Binding-site contacts:
Ligand atom C9 contacts residue THR198 of chain 1.A at 3.3 Å.
Ligand atom N12 contacts residue TRP208 of chain 1.A at 3.5 Å.
Ligand atom C2 contacts residue GLN92 of chain 1.A at 3.8 Å.
Ligand atom C8 contacts residue THR199 of chain 1.A at 3.5 Å.
Ligand atom C9 contacts residue THR199 of chain 1.A at 4.3 Å.
Ligand atom C6 contacts residue LEU197 of chain 1.A at 4.0 Å (hydrophobic).
Ligand atom N12 contacts residue SER196 of chain 1.A at 4.1 Å.
Ligand atom N11 contacts residue THR198 of chain 1.A at 3.1 Å (h-bond).
Ligand atom N10 contacts residue ZN1 of chain 1.B at 1.9 Å.
Ligand atom N11 contacts residue HIS119 of chain 1.A at 3.2 Å (h-bond).
Ligand atom C5 contacts residue VAL121 of chain 1.A at 3.9 Å (hydrophobic).
Ligand atom N11 contacts residue ZN1 of chain 1.B at 2.7 Å.
Ligand atom C8 contacts residue THR198 of chain 1.A at 4.2 Å.
Ligand atom C3 contacts residue GLN92 of chain 1.A at 3.3 Å.
Ligand atom C8 contacts residue ZN1 of chain 1.B at 3.6 Å.
Ligand atom CL1 contacts residue VAL121 of chain 1.A at 4.2 Å.
Ligand atom N11 contacts residue TRP208 of chain 1.A at 3.4 Å.
Ligand atom N12 contacts residue ZN1 of chain 1.B at 4.0 Å.
Ligand atom C7 contacts residue THR199 of chain 1.A at 4.2 Å.
Ligand atom N11 contacts residue GLU106 of chain 1.A at 4.1 Å.
Ligand atom N10 contacts residue HIS119 of chain 1.A at 3.2 Å (h-bond).
Ligand atom N13 contacts residue ZN1 of chain 1.B at 4.2 Å.
Ligand atom C9 contacts residue ZN1 of chain 1.B at 3.1 Å.
Ligand atom N13 contacts residue THR198 of chain 1.A at 3.0 Å (h-bond).
Ligand atom C8 contacts residue HIS94 of chain 1.A at 3.8 Å.
Ligand atom N10 contacts residue THR198 of chain 1.A at 3.2 Å (h-bond).
Ligand atom C6 contacts residue HIS94 of chain 1.A at 4.1 Å.
Ligand atom N10 contacts residue HIS94 of chain 1.A at 3.2 Å (h-bond).
Ligand atom N12 contacts residue THR198 of chain 1.A at 3.0 Å (h-bond).
Ligand atom CL1 contacts residue GLN92 of chain 1.A at 3.5 Å.
Ligand atom N12 contacts residue LEU197 of chain 1.A at 3.5 Å.
Ligand atom N13 contacts residue LEU197 of chain 1.A at 3.3 Å.
Ligand atom N10 contacts residue GLU106 of chain 1.A at 4.3 Å.
Ligand atom C4 contacts residue HIS94 of chain 1.A at 3.4 Å.
Ligand atom N10 contacts residue HIS96 of chain 1.A at 3.5 Å (h-bond).
Ligand atom C7 contacts residue HIS94 of chain 1.A at 3.6 Å.
Ligand atom C3 contacts residue HIS94 of chain 1.A at 3.9 Å.
Ligand atom N13 contacts residue THR199 of chain 1.A at 4.1 Å.
Ligand atom C9 contacts residue HIS94 of chain 1.A at 4.0 Å.
Ligand atom CL1 contacts residue PHE130 of chain 1.A at 3.7 Å.

Sequence of chain 1.A:
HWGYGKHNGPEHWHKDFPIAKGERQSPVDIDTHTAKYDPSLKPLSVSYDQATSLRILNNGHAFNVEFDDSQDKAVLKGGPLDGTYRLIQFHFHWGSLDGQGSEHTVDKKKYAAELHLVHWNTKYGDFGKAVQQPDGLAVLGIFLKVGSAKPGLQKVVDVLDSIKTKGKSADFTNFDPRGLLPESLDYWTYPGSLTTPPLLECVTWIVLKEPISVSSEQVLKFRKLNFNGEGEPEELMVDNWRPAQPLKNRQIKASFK

A small-molecule ligand and the protein it binds are described below.
Small molecule (SMILES): Clc1ccc(Cc2nnn[n-]2)cc1